Sequence of chain 1.E:
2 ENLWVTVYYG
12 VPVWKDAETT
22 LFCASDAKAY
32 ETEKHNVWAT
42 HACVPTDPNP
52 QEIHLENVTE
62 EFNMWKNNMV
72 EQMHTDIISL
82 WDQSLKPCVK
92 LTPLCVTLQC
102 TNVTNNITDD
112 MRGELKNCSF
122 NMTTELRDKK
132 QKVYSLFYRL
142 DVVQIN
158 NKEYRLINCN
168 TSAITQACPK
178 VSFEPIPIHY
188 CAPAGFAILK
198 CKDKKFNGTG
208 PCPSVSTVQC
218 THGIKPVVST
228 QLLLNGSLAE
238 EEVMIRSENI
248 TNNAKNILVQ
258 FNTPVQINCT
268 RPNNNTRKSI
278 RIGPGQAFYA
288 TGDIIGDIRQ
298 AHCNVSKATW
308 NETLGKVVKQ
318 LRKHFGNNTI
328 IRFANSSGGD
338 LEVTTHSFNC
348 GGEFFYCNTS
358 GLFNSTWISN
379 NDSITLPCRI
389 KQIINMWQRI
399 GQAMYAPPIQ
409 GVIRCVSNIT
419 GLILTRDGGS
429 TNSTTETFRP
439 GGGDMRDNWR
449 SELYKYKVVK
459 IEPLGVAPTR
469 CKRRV

A small-molecule ligand and the protein it binds are described below.
Small molecule (SMILES): CC(=O)N[C@H]1[C@H](O[C@H]2[C@H](O)[C@@H](NC(C)=O)CO[C@@H]2CO)O[C@H](CO)[C@@H](O)[C@@H]1O

Sequence of chain 1.P:
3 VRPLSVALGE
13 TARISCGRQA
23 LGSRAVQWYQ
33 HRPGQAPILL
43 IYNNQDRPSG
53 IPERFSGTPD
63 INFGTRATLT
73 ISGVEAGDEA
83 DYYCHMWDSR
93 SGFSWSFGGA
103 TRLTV

Binding-site contacts:
Ligand atom C2 contacts residue TYR135 of chain 1.E at 4.4 Å (hydrophobic).
Ligand atom C3 contacts residue ASN118 of chain 1.E at 3.8 Å.
Ligand atom O7 contacts residue ASN118 of chain 1.E at 3.3 Å (h-bond).
Ligand atom N2 contacts residue ASN118 of chain 1.E at 2.9 Å (h-bond).
Ligand atom C7 contacts residue VAL104 of chain 1.E at 4.5 Å (hydrophobic).
Ligand atom C3 contacts residue TYR135 of chain 1.E at 4.0 Å (hydrophobic).
Ligand atom C2 contacts residue ASN118 of chain 1.E at 2.5 Å.
Ligand atom C8 contacts residue ARG92 of chain 1.P at 3.9 Å.
Ligand atom C1 contacts residue ASN118 of chain 1.E at 1.4 Å.
Ligand atom C5 contacts residue TYR135 of chain 1.E at 4.3 Å (hydrophobic).
Ligand atom C8 contacts residue VAL104 of chain 1.E at 4.3 Å (hydrophobic).
Ligand atom N2 contacts residue TYR135 of chain 1.E at 4.4 Å.
Ligand atom C1 contacts residue TYR135 of chain 1.E at 3.9 Å (hydrophobic).
Ligand atom O7 contacts residue VAL104 of chain 1.E at 4.3 Å.
Ligand atom C5 contacts residue ASN118 of chain 1.E at 3.6 Å.
Ligand atom N2 contacts residue LEU137 of chain 1.E at 4.4 Å.
Ligand atom O4 contacts residue TYR135 of chain 1.E at 4.5 Å.
Ligand atom C7 contacts residue ASN118 of chain 1.E at 3.3 Å.
Ligand atom O7 contacts residue TYR135 of chain 1.E at 3.8 Å.
Ligand atom C8 contacts residue ASN118 of chain 1.E at 4.4 Å.
Ligand atom C7 contacts residue LEU137 of chain 1.E at 4.5 Å (hydrophobic).
Ligand atom O5 contacts residue TYR135 of chain 1.E at 4.5 Å.
Ligand atom C8 contacts residue LEU137 of chain 1.E at 4.1 Å (hydrophobic).
Ligand atom O5 contacts residue ASN118 of chain 1.E at 2.3 Å (h-bond).
Ligand atom O6 contacts residue TYR135 of chain 1.E at 4.3 Å.
Ligand atom C4 contacts residue ASN118 of chain 1.E at 4.2 Å.